Sequence of chain 3.A:
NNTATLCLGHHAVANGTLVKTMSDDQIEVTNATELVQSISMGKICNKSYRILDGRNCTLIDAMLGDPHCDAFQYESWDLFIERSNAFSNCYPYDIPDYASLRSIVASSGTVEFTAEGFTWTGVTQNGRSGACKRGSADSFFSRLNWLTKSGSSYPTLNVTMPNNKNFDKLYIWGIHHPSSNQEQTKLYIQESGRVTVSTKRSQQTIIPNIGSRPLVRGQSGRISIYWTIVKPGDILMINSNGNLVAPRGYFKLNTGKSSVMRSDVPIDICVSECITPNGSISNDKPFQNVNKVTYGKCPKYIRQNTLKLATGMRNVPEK

Sequence of chain 1.A:
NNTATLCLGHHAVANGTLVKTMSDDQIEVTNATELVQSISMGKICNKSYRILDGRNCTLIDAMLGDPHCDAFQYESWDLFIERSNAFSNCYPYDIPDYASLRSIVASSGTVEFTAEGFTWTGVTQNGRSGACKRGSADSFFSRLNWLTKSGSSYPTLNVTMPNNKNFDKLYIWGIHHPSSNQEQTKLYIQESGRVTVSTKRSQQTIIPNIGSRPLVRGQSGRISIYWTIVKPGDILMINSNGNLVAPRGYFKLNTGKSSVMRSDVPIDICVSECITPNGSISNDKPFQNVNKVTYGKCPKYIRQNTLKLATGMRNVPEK

A small-molecule ligand and the protein it binds are described below.
Small molecule (SMILES): CC(=O)N[C@H]1[C@H](O[C@H]2[C@H](O)[C@@H](NC(C)=O)CO[C@@H]2CO)O[C@H](CO)[C@@H](O[C@@H]2O[C@H](CO)[C@@H](O)[C@H](O[C@H]3O[C@H](CO)[C@@H](O)[C@H](O[C@H]4O[C@H](CO)[C@@H](O)[C@H](O)[C@@H]4O)[C@@H]3O)[C@@H]2O)[C@@H]1O

Binding-site contacts:
Ligand atom C8 contacts residue LEU221 of chain 3.A at 4.1 Å (hydrophobic).
Ligand atom C4 contacts residue LEU221 of chain 3.A at 4.5 Å (hydrophobic).
Ligand atom O7 contacts residue MET243 of chain 1.A at 4.2 Å.
Ligand atom O7 contacts residue ASN164 of chain 1.A at 4.2 Å.
Ligand atom C8 contacts residue PRO220 of chain 3.A at 4.0 Å (hydrophobic).
Ligand atom C7 contacts residue LEU221 of chain 3.A at 3.8 Å (hydrophobic).
Ligand atom C1 contacts residue ASN164 of chain 1.A at 1.4 Å.
Ligand atom O6 contacts residue THR166 of chain 1.A at 3.9 Å.
Ligand atom C8 contacts residue MET243 of chain 1.A at 3.7 Å (hydrophobic).
Ligand atom C2 contacts residue ASN164 of chain 1.A at 2.4 Å.
Ligand atom C8 contacts residue ILE241 of chain 1.A at 3.4 Å (hydrophobic).
Ligand atom C2 contacts residue SER218 of chain 3.A at 4.5 Å.
Ligand atom C5 contacts residue MET243 of chain 1.A at 4.2 Å (hydrophobic).
Ligand atom O7 contacts residue ARG219 of chain 3.A at 4.3 Å.
Ligand atom O7 contacts residue SER218 of chain 3.A at 4.0 Å.
Ligand atom C7 contacts residue PRO220 of chain 3.A at 4.3 Å (hydrophobic).
Ligand atom C6 contacts residue THR166 of chain 1.A at 4.0 Å.
Ligand atom O3 contacts residue LEU221 of chain 3.A at 3.9 Å.
Ligand atom C2 contacts residue LEU221 of chain 3.A at 4.4 Å (hydrophobic).
Ligand atom C5 contacts residue ASN164 of chain 1.A at 3.7 Å.
Ligand atom O5 contacts residue ASN164 of chain 1.A at 2.4 Å (h-bond).
Ligand atom O7 contacts residue LEU221 of chain 3.A at 2.8 Å (h-bond).
Ligand atom O7 contacts residue PRO220 of chain 3.A at 3.6 Å.
Ligand atom N2 contacts residue SER218 of chain 3.A at 3.5 Å (h-bond).
Ligand atom C4 contacts residue ASN164 of chain 1.A at 4.3 Å.
Ligand atom C7 contacts residue MET243 of chain 1.A at 4.1 Å (hydrophobic).
Ligand atom N2 contacts residue ASN164 of chain 1.A at 2.8 Å (h-bond).
Ligand atom C7 contacts residue SER218 of chain 3.A at 4.2 Å.
Ligand atom C8 contacts residue ASN164 of chain 1.A at 3.7 Å.
Ligand atom C3 contacts residue ASN164 of chain 1.A at 3.8 Å.
Ligand atom C7 contacts residue ASN164 of chain 1.A at 3.3 Å.